Sequence of chain 1.E:
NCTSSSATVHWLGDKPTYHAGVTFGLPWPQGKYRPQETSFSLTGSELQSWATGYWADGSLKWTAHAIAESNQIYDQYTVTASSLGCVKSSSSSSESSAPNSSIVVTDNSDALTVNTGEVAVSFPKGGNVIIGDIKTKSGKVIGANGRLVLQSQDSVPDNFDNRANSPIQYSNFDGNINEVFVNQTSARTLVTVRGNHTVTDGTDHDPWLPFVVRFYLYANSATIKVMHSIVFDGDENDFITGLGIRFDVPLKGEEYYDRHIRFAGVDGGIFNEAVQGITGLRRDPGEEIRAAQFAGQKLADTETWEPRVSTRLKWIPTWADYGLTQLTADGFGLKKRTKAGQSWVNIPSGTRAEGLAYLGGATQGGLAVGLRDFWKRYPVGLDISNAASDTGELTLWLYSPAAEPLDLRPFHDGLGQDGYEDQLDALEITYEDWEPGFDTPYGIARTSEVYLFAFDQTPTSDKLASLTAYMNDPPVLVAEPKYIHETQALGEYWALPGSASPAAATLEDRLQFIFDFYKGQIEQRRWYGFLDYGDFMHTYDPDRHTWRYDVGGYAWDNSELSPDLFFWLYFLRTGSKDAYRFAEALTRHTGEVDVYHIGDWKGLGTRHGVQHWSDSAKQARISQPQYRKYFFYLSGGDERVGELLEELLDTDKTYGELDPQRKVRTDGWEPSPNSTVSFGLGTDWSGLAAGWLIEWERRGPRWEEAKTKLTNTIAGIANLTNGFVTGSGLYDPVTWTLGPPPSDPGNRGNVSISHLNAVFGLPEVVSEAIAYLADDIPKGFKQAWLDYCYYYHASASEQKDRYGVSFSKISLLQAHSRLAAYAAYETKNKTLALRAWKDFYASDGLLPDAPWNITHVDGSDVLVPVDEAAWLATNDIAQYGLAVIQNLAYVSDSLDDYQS

Binding-site contacts:
Ligand atom C4 contacts residue SER760 of chain 1.E at 3.7 Å.
Ligand atom C2 contacts residue ARG613 of chain 1.E at 3.7 Å.
Ligand atom O6A contacts residue LEU762 of chain 1.E at 3.7 Å.
Ligand atom O1 contacts residue ASP439 of chain 1.E at 2.6 Å (salt-bridge).
Ligand atom C6 contacts residue VAL670 of chain 1.E at 3.7 Å (hydrophobic).
Ligand atom C4 contacts residue TYR437 of chain 1.E at 3.7 Å (hydrophobic).
Ligand atom O4 contacts residue ARG627 of chain 1.E at 3.4 Å (salt-bridge).
Ligand atom C2 contacts residue GLN667 of chain 1.E at 3.2 Å.
Ligand atom O1 contacts residue ALA623 of chain 1.E at 3.4 Å.
Ligand atom C6 contacts residue GLU566 of chain 1.E at 3.1 Å.
Ligand atom C4 contacts residue LEU762 of chain 1.E at 3.8 Å (hydrophobic).
Ligand atom C6 contacts residue GLN667 of chain 1.E at 3.6 Å.
Ligand atom O3 contacts residue LEU762 of chain 1.E at 3.5 Å.
Ligand atom C6 contacts residue HIS614 of chain 1.E at 3.7 Å.
Ligand atom O2 contacts residue GLN625 of chain 1.E at 3.1 Å (h-bond).
Ligand atom O4 contacts residue GLN667 of chain 1.E at 3.0 Å (h-bond).
Ligand atom O5 contacts residue ARG613 of chain 1.E at 2.9 Å (salt-bridge).
Ligand atom O2 contacts residue THR689 of chain 1.E at 2.9 Å (h-bond).
Ligand atom O3 contacts residue THR689 of chain 1.E at 3.1 Å (h-bond).
Ligand atom O5 contacts residue GLN667 of chain 1.E at 3.5 Å (h-bond).
Ligand atom O6B contacts residue HIS614 of chain 1.E at 2.9 Å (h-bond).
Ligand atom C1 contacts residue ARG627 of chain 1.E at 3.7 Å.
Ligand atom C3 contacts residue ARG627 of chain 1.E at 3.5 Å.
Ligand atom O2 contacts residue GLN667 of chain 1.E at 3.7 Å.
Ligand atom O5 contacts residue ASP439 of chain 1.E at 3.6 Å (salt-bridge).
Ligand atom O6A contacts residue GLU566 of chain 1.E at 2.3 Å (salt-bridge).
Ligand atom C5 contacts residue TYR437 of chain 1.E at 3.4 Å (hydrophobic).
Ligand atom C1 contacts residue ASP439 of chain 1.E at 3.3 Å.
Ligand atom O6B contacts residue ARG627 of chain 1.E at 3.3 Å (salt-bridge).
Ligand atom C6 contacts residue TYR437 of chain 1.E at 3.6 Å (hydrophobic).
Ligand atom O6A contacts residue TYR437 of chain 1.E at 3.7 Å.
Ligand atom C6 contacts residue ARG613 of chain 1.E at 3.8 Å.
Ligand atom O5 contacts residue TYR437 of chain 1.E at 3.7 Å.
Ligand atom O2 contacts residue ARG627 of chain 1.E at 3.8 Å.
Ligand atom O3 contacts residue ASN763 of chain 1.E at 3.4 Å (h-bond).
Ligand atom O3 contacts residue ARG627 of chain 1.E at 2.8 Å (salt-bridge).
Ligand atom O6B contacts residue GLU566 of chain 1.E at 3.2 Å (salt-bridge).
Ligand atom C6 contacts residue GLN667 of chain 1.E at 3.8 Å.
Ligand atom O4 contacts residue GLN625 of chain 1.E at 3.1 Å (h-bond).
Ligand atom O6B contacts residue ARG613 of chain 1.E at 2.8 Å (salt-bridge).

Sequence of chain 1.H:
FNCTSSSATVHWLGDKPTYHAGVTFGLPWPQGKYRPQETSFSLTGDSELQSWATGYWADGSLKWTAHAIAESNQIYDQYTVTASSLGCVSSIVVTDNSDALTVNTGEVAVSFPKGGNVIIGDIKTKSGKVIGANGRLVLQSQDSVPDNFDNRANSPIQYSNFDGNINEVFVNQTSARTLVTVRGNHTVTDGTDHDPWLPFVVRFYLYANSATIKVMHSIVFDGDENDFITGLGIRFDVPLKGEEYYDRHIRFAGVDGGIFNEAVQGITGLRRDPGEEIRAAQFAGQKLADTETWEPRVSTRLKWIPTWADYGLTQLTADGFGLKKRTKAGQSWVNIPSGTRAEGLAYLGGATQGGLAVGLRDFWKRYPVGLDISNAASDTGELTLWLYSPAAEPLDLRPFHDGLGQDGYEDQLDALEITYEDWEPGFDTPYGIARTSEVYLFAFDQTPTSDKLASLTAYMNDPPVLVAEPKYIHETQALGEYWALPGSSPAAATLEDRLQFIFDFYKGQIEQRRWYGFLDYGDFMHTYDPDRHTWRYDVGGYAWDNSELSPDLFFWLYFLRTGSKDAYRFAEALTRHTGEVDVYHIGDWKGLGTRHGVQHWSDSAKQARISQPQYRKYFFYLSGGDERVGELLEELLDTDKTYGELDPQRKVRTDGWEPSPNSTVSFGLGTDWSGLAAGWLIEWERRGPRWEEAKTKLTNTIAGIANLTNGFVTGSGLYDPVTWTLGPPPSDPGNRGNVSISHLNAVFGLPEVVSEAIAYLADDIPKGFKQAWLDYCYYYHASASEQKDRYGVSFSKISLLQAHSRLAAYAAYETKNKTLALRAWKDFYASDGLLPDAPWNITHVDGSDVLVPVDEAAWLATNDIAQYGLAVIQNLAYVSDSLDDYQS

This small molecule binds to this protein.
Small molecule (SMILES): C[C@@H]1O[C@@H](O)[C@H](O[C@H]2OC(C(=O)O)=C[C@H](O)[C@H]2O)[C@H](O)[C@H]1O[C@@H]1O[C@H](CO)[C@H](O)[C@H](O)[C@H]1O